Sequence of chain 1.J:
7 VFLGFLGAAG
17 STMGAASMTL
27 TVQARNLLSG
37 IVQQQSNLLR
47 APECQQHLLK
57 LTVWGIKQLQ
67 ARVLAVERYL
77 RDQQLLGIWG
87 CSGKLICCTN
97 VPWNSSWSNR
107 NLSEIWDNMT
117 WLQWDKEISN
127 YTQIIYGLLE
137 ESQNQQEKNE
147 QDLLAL

Sequence of chain 1.G:
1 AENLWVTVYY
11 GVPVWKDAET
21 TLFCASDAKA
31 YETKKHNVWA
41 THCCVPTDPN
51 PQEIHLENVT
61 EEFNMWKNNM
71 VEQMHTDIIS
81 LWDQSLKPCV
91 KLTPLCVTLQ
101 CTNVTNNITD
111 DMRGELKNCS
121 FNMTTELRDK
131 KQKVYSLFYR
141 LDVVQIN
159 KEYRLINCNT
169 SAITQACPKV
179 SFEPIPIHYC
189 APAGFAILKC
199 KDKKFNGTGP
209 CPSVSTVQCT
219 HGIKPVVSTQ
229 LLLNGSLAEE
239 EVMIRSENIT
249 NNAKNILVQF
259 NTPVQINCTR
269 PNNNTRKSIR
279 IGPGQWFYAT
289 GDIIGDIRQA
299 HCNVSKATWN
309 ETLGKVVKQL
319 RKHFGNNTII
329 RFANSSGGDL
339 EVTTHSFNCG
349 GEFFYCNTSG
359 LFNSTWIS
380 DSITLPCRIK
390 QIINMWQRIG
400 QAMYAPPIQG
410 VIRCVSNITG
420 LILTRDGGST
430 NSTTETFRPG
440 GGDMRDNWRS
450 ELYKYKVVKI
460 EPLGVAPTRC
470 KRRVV

Binding-site contacts:
Ligand atom C8 contacts residue GLU57 of chain 1.G at 3.8 Å.
Ligand atom C7 contacts residue SER17 of chain 1.J at 4.1 Å.
Ligand atom N2 contacts residue GLU57 of chain 1.G at 3.7 Å.
Ligand atom C8 contacts residue SER17 of chain 1.J at 4.2 Å.
Ligand atom C2 contacts residue ASN58 of chain 1.G at 2.5 Å.
Ligand atom O5 contacts residue ASN58 of chain 1.G at 2.4 Å (h-bond).
Ligand atom C4 contacts residue ASN58 of chain 1.G at 4.3 Å.
Ligand atom C3 contacts residue ASN58 of chain 1.G at 3.9 Å.
Ligand atom O7 contacts residue ASN58 of chain 1.G at 4.3 Å.
Ligand atom C1 contacts residue ASN58 of chain 1.G at 1.5 Å.
Ligand atom C8 contacts residue GLY13 of chain 1.J at 4.2 Å.
Ligand atom C7 contacts residue GLU57 of chain 1.G at 4.2 Å.
Ligand atom O7 contacts residue SER17 of chain 1.J at 3.3 Å (h-bond).
Ligand atom N2 contacts residue ASN58 of chain 1.G at 2.9 Å (h-bond).
Ligand atom C7 contacts residue ASN58 of chain 1.G at 3.8 Å.
Ligand atom C5 contacts residue ASN58 of chain 1.G at 3.8 Å.

The protein below binds the small molecule below.
Small molecule (SMILES): CC(=O)N[C@H]1[C@H](O[C@H]2[C@H](O)[C@@H](NC(C)=O)CO[C@@H]2CO)O[C@H](CO)[C@@H](O)[C@@H]1O